Sequence of chain 1.A:
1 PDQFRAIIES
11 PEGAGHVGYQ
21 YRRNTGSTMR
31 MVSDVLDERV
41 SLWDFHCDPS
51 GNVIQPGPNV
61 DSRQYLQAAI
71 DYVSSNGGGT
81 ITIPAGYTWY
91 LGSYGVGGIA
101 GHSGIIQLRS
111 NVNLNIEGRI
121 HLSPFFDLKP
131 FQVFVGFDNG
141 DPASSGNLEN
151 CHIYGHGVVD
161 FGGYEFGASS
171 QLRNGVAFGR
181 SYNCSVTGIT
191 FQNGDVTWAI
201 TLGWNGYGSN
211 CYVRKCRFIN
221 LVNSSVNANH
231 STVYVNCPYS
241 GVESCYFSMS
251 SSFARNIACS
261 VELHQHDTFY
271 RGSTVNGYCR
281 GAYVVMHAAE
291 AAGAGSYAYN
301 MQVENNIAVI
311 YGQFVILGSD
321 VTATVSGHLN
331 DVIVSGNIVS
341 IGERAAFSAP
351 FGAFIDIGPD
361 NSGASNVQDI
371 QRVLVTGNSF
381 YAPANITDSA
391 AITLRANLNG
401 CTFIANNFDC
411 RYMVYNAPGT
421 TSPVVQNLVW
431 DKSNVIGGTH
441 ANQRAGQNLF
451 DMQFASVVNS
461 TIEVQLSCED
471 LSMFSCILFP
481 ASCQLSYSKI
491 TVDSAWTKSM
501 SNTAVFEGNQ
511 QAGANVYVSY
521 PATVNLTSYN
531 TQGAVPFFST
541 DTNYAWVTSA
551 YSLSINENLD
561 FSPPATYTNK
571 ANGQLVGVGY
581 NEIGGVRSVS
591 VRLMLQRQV

This protein binds this small molecule.
Small molecule (SMILES): CC(=O)N[C@@H]1[C@@H](O[C@H]2O[C@H](CO)[C@H](O[C@H]3O[C@H](CO[C@@H]4O[C@@H](C)[C@H](O)[C@@H](O)[C@H]4O)[C@@H](O)[C@H](O)[C@H]3O)[C@H](O[C@@H]3O[C@H](CO)[C@@H](O)[C@H](O)[C@H]3NC(C)=O)[C@H]2O)[C@H](O)[C@@H](CO)O[C@@H]1O

Binding-site contacts:
Ligand atom C3 contacts residue ASN236 of chain 1.A at 3.4 Å.
Ligand atom O2 contacts residue GLU290 of chain 1.A at 3.6 Å (salt-bridge).
Ligand atom C2 contacts residue GLU290 of chain 1.A at 3.5 Å.
Ligand atom O6 contacts residue TRP198 of chain 1.A at 3.3 Å.
Ligand atom C4 contacts residue HIS102 of chain 1.A at 3.3 Å.
Ligand atom O1 contacts residue ASN229 of chain 1.A at 3.1 Å (h-bond).
Ligand atom O4 contacts residue GLN132 of chain 1.A at 3.1 Å (h-bond).
Ligand atom C2 contacts residue NA1 of chain 1.J at 3.2 Å.
Ligand atom O3 contacts residue ASN205 of chain 1.A at 2.6 Å (h-bond).
Ligand atom O6 contacts residue GLU262 of chain 1.A at 2.8 Å (salt-bridge).
Ligand atom C3 contacts residue GLU290 of chain 1.A at 3.6 Å.
Ligand atom O2 contacts residue NA1 of chain 1.J at 2.5 Å (h-bond).
Ligand atom O3 contacts residue TRP204 of chain 1.A at 3.4 Å (h-bond).
Ligand atom O4 contacts residue HIS102 of chain 1.A at 2.7 Å (h-bond).
Ligand atom O5 contacts residue TYR283 of chain 1.A at 3.5 Å.
Ligand atom O2 contacts residue TYR234 of chain 1.A at 3.0 Å (h-bond).
Ligand atom C8 contacts residue ASN229 of chain 1.A at 3.5 Å.
Ligand atom O3 contacts residue GLY101 of chain 1.A at 3.6 Å (h-bond).
Ligand atom O6 contacts residue LEU172 of chain 1.A at 3.4 Å.
Ligand atom O7 contacts residue TYR234 of chain 1.A at 3.3 Å.
Ligand atom N2 contacts residue GLU290 of chain 1.A at 2.9 Å (salt-bridge).
Ligand atom O3 contacts residue GLN132 of chain 1.A at 3.6 Å.
Ligand atom O4 contacts residue ASN361 of chain 1.A at 2.9 Å (h-bond).
Ligand atom C2 contacts residue GLU262 of chain 1.A at 3.1 Å.
Ligand atom O7 contacts residue GLU262 of chain 1.A at 3.5 Å (salt-bridge).
Ligand atom O3 contacts residue NA1 of chain 1.J at 2.4 Å (h-bond).
Ligand atom N2 contacts residue GLU262 of chain 1.A at 3.5 Å (salt-bridge).
Ligand atom C5 contacts residue TYR234 of chain 1.A at 3.6 Å (hydrophobic).
Ligand atom C4 contacts residue HIS287 of chain 1.A at 3.6 Å.
Ligand atom O4 contacts residue ASN236 of chain 1.A at 2.8 Å (h-bond).
Ligand atom O5 contacts residue GLU262 of chain 1.A at 3.1 Å (salt-bridge).
Ligand atom C3 contacts residue ASN205 of chain 1.A at 3.4 Å.
Ligand atom O5 contacts residue TRP198 of chain 1.A at 3.5 Å.
Ligand atom C1 contacts residue GLU262 of chain 1.A at 2.8 Å.
Ligand atom O7 contacts residue TRP198 of chain 1.A at 2.9 Å (h-bond).
Ligand atom C3 contacts residue NA1 of chain 1.J at 3.3 Å.
Ligand atom O6 contacts residue HIS264 of chain 1.A at 3.2 Å.
Ligand atom O6 contacts residue THR197 of chain 1.A at 3.5 Å.
Ligand atom N2 contacts residue ASN229 of chain 1.A at 3.3 Å (h-bond).
Ligand atom O4 contacts residue HIS287 of chain 1.A at 2.7 Å (h-bond).